Sequence of chain 1.B:
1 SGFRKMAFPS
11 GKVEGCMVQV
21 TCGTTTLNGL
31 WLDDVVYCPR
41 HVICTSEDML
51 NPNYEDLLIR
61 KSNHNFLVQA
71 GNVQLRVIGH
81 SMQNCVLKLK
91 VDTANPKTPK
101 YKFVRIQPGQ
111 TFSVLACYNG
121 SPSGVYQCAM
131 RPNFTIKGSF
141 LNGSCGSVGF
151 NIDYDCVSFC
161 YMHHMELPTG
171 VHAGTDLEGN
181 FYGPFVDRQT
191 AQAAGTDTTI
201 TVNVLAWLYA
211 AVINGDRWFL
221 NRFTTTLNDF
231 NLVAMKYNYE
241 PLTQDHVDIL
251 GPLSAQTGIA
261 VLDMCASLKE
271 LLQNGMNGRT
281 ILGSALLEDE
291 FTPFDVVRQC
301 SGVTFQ

Binding-site contacts:
Ligand atom C19 contacts residue THR190 of chain 1.B at 3.9 Å.
Ligand atom C20 contacts residue GLN192 of chain 1.B at 3.7 Å.
Ligand atom C16 contacts residue GLU166 of chain 1.B at 3.8 Å.
Ligand atom C20 contacts residue ARG188 of chain 1.B at 3.7 Å.
Ligand atom O2 contacts residue HIS172 of chain 1.B at 3.6 Å.
Ligand atom C21 contacts residue GLU166 of chain 1.B at 3.9 Å.
Ligand atom O6 contacts residue GLU166 of chain 1.B at 3.5 Å (salt-bridge).
Ligand atom N1 contacts residue CYS145 of chain 1.B at 3.0 Å (h-bond).
Ligand atom C11 contacts residue HIS163 of chain 1.B at 3.8 Å.
Ligand atom C10 contacts residue ASN142 of chain 1.B at 3.5 Å.
Ligand atom O2 contacts residue PHE140 of chain 1.B at 3.5 Å.
Ligand atom O2 contacts residue HIS163 of chain 1.B at 2.7 Å (h-bond).
Ligand atom O5 contacts residue GLN189 of chain 1.B at 3.4 Å (h-bond).
Ligand atom O4 contacts residue GLU166 of chain 1.B at 2.9 Å (salt-bridge).
Ligand atom C1 contacts residue MET49 of chain 1.B at 3.4 Å (hydrophobic).
Ligand atom C18 contacts residue THR190 of chain 1.B at 3.8 Å.
Ligand atom C17 contacts residue THR190 of chain 1.B at 3.8 Å.
Ligand atom N4 contacts residue GLU166 of chain 1.B at 2.9 Å (salt-bridge).
Ligand atom N2 contacts residue PHE140 of chain 1.B at 3.4 Å (h-bond).
Ligand atom C15 contacts residue GLU166 of chain 1.B at 3.8 Å.
Ligand atom O3 contacts residue CYS145 of chain 1.B at 2.7 Å (h-bond).
Ligand atom C7 contacts residue SER144 of chain 1.B at 3.8 Å.
Ligand atom C5 contacts residue HIS164 of chain 1.B at 3.8 Å.
Ligand atom C6 contacts residue CYS145 of chain 1.B at 2.7 Å (hydrophobic).
Ligand atom N1 contacts residue HIS164 of chain 1.B at 3.1 Å (h-bond).
Ligand atom O3 contacts residue GLY143 of chain 1.B at 3.3 Å (h-bond).
Ligand atom C12 contacts residue CYS145 of chain 1.B at 1.8 Å (hydrophobic).
Ligand atom C18 contacts residue GLN192 of chain 1.B at 3.6 Å.
Ligand atom C20 contacts residue MET165 of chain 1.B at 3.9 Å (hydrophobic).
Ligand atom C9 contacts residue ASN142 of chain 1.B at 3.3 Å.
Ligand atom O3 contacts residue SER144 of chain 1.B at 3.3 Å (h-bond).
Ligand atom C20 contacts residue THR190 of chain 1.B at 3.2 Å.
Ligand atom N2 contacts residue GLU166 of chain 1.B at 3.1 Å (salt-bridge).
Ligand atom O4 contacts residue MET165 of chain 1.B at 3.4 Å.
Ligand atom O2 contacts residue GLU166 of chain 1.B at 3.5 Å.
Ligand atom C7 contacts residue CYS145 of chain 1.B at 3.2 Å (hydrophobic).
Ligand atom C11 contacts residue GLU166 of chain 1.B at 3.6 Å.
Ligand atom C3 contacts residue HIS41 of chain 1.B at 3.9 Å.
Ligand atom C4 contacts residue HIS164 of chain 1.B at 3.6 Å.
Ligand atom C19 contacts residue GLN189 of chain 1.B at 3.5 Å.

Sequence of chain 1.A:
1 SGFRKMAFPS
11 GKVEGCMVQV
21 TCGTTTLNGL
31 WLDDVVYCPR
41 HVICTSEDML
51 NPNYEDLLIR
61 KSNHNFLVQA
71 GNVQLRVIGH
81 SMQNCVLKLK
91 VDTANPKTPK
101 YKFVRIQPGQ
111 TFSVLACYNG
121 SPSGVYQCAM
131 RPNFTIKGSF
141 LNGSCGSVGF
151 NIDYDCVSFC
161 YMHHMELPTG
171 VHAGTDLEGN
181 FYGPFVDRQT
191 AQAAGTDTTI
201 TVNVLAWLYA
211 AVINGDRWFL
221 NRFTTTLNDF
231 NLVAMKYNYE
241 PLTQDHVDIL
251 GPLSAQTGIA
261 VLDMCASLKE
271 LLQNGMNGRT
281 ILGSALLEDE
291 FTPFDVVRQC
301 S

This small molecule binds to this protein.
Small molecule (SMILES): CC(C)[C@H](NC(=O)OC(C)(C)C)C(=O)N1C[C@@H](C)C[C@H]1C(=O)N[C@H](CO)C[C@@H]1CCNC1=O